A protein and the small-molecule ligand that binds it are described below.
Small molecule (SMILES): Nc1nc2c(ncn2[C@@H]2O[C@H](CO[P](=O)(O)O[P](=O)(O)NP(=O)(O)O)[C@@H](O)[C@H]2O)c(=O)[nH]1

Binding-site contacts:
Ligand atom N1 contacts residue ASP145 of chain 1.W at 2.4 Å (salt-bridge).
Ligand atom O2G contacts residue SER20 of chain 1.W at 3.5 Å (h-bond).
Ligand atom O2A contacts residue THR28 of chain 1.W at 3.1 Å (h-bond).
Ligand atom O6 contacts residue ASN142 of chain 1.W at 2.5 Å (h-bond).
Ligand atom O1A contacts residue ILE68 of chain 1.W at 3.5 Å.
Ligand atom N3B contacts residue ASP23 of chain 1.W at 3.4 Å (salt-bridge).
Ligand atom C6 contacts residue LEU260 of chain 1.W at 3.3 Å (hydrophobic).
Ligand atom O2B contacts residue MG1 of chain 1.HB at 2.0 Å.
Ligand atom C6 contacts residue ASN142 of chain 1.W at 3.2 Å.
Ligand atom O1B contacts residue SER20 of chain 1.W at 3.6 Å (h-bond).
Ligand atom O2A contacts residue THR27 of chain 1.W at 3.4 Å (h-bond).
Ligand atom O6 contacts residue ALA259 of chain 1.W at 3.0 Å (h-bond).
Ligand atom O6 contacts residue THR258 of chain 1.W at 3.2 Å (h-bond).
Ligand atom O3A contacts residue GLY25 of chain 1.W at 3.3 Å (h-bond).
Ligand atom O3G contacts residue GLY91 of chain 1.W at 3.4 Å (h-bond).
Ligand atom O6 contacts residue LEU260 of chain 1.W at 3.1 Å (h-bond).
Ligand atom PG contacts residue ASP23 of chain 1.W at 3.4 Å.
Ligand atom O1B contacts residue ASP23 of chain 1.W at 3.5 Å (salt-bridge).
Ligand atom O1B contacts residue ALA24 of chain 1.W at 3.3 Å (h-bond).
Ligand atom O3A contacts residue ASP23 of chain 1.W at 3.5 Å.
Ligand atom O2G contacts residue ASP23 of chain 1.W at 2.8 Å (salt-bridge).
Ligand atom O1B contacts residue LYS26 of chain 1.W at 2.9 Å.
Ligand atom N2 contacts residue ASP145 of chain 1.W at 1.9 Å (salt-bridge).
Ligand atom O6 contacts residue ASP145 of chain 1.W at 3.4 Å (salt-bridge).
Ligand atom O3G contacts residue MG1 of chain 1.HB at 2.2 Å.
Ligand atom O2A contacts residue GLY25 of chain 1.W at 3.5 Å.
Ligand atom O2B contacts residue THR27 of chain 1.W at 2.1 Å (h-bond).
Ligand atom C6 contacts residue ASP145 of chain 1.W at 3.5 Å.
Ligand atom O2B contacts residue SER69 of chain 1.W at 3.5 Å (h-bond).
Ligand atom PB contacts residue MG1 of chain 1.HB at 2.8 Å.
Ligand atom O3G contacts residue SER69 of chain 1.W at 3.4 Å.
Ligand atom O1A contacts residue SER69 of chain 1.W at 3.4 Å (h-bond).
Ligand atom O3' contacts residue VAL46 of chain 1.W at 3.4 Å.
Ligand atom O1B contacts residue GLY25 of chain 1.W at 3.0 Å (h-bond).
Ligand atom N3B contacts residue MG1 of chain 1.HB at 2.7 Å.
Ligand atom O6 contacts residue LYS143 of chain 1.W at 3.4 Å (salt-bridge).
Ligand atom N1 contacts residue LEU260 of chain 1.W at 3.5 Å.
Ligand atom O2G contacts residue PRO22 of chain 1.W at 3.0 Å.
Ligand atom PG contacts residue MG1 of chain 1.HB at 3.0 Å.
Ligand atom C2 contacts residue ASP145 of chain 1.W at 2.5 Å.

Sequence of chain 1.W:
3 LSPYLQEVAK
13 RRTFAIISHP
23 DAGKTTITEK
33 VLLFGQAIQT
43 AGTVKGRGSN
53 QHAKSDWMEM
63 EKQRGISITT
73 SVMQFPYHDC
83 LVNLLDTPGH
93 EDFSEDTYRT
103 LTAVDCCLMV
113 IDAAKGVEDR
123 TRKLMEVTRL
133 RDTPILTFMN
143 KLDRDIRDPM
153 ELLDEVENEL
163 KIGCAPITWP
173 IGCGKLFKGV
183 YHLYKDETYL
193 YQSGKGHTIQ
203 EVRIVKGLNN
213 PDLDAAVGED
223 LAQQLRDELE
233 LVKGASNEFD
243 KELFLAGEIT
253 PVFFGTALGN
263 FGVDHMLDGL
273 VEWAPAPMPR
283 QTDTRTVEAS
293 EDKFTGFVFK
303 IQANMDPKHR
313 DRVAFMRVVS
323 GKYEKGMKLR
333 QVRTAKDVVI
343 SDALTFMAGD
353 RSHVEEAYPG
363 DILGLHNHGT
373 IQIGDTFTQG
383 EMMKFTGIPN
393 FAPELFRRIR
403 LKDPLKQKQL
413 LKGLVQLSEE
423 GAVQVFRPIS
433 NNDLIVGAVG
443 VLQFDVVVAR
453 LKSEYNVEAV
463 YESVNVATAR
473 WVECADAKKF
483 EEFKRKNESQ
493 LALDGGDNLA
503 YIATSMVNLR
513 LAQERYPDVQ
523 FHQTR